Sequence of chain 1.G:
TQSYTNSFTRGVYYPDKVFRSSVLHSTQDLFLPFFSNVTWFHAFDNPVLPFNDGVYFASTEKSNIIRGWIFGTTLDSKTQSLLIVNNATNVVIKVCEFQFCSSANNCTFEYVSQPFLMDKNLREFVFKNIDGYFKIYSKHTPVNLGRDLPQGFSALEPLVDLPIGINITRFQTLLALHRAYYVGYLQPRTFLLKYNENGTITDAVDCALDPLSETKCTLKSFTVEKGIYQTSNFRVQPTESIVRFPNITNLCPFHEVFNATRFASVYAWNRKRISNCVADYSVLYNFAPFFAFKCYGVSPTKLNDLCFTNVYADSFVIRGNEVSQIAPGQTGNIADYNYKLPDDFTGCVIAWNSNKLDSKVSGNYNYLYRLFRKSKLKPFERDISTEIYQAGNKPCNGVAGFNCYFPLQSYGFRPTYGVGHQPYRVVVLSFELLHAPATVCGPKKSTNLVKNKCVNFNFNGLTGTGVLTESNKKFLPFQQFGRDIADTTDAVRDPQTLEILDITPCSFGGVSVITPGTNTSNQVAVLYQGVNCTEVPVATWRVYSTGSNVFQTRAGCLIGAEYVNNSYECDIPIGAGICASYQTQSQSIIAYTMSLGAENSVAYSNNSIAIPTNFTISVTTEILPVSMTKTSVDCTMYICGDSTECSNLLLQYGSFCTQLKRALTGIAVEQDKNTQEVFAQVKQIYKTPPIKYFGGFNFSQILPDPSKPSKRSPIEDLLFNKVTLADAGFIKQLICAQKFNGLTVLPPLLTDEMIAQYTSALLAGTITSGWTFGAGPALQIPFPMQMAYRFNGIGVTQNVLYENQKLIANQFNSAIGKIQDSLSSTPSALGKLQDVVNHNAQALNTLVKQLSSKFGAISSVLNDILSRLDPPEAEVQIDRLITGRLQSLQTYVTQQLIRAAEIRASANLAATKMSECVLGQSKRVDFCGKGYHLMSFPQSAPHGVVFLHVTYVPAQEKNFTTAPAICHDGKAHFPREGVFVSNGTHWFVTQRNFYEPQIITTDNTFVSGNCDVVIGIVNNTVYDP

Binding-site contacts:
Ligand atom N2 contacts residue ASN58 of chain 1.G at 2.9 Å (h-bond).
Ligand atom O5 contacts residue TYR25 of chain 1.G at 4.5 Å.
Ligand atom O7 contacts residue ASN58 of chain 1.G at 3.6 Å (h-bond).
Ligand atom C3 contacts residue ASN58 of chain 1.G at 3.8 Å.
Ligand atom C5 contacts residue ASN58 of chain 1.G at 3.6 Å.
Ligand atom C4 contacts residue ASN58 of chain 1.G at 4.2 Å.
Ligand atom C1 contacts residue ASN58 of chain 1.G at 1.4 Å.
Ligand atom O5 contacts residue ASN58 of chain 1.G at 2.4 Å (h-bond).
Ligand atom C7 contacts residue ASN58 of chain 1.G at 3.4 Å.
Ligand atom C2 contacts residue ASN58 of chain 1.G at 2.4 Å.

A protein and the small-molecule ligand that binds it are described below.
Small molecule (SMILES): CC(=O)N[C@@H]1[C@@H](O)[C@H](O)[C@@H](CO)O[C@H]1O